Binding-site contacts:
Ligand atom CAF contacts residue PHE83 of chain 3.A at 3.3 Å (hydrophobic).
Ligand atom CAA contacts residue PHE30 of chain 3.A at 4.1 Å (hydrophobic).
Ligand atom CAF contacts residue LEU132 of chain 3.A at 4.4 Å (hydrophobic).
Ligand atom N2 contacts residue VAL28 of chain 3.A at 3.5 Å (h-bond).
Ligand atom CAB contacts residue LEU132 of chain 3.A at 4.3 Å (hydrophobic).
Ligand atom N1 contacts residue PHE83 of chain 3.A at 3.5 Å.
Ligand atom N2 contacts residue PHE30 of chain 3.A at 3.6 Å.
Ligand atom CAB contacts residue PHE83 of chain 3.A at 3.9 Å (hydrophobic).
Ligand atom CAF contacts residue PHE30 of chain 3.A at 3.4 Å (hydrophobic).
Ligand atom OAC contacts residue PHE30 of chain 3.A at 3.1 Å.
Ligand atom CAA contacts residue GLN27 of chain 3.A at 3.4 Å.
Ligand atom CAB contacts residue PHE30 of chain 3.A at 3.4 Å (hydrophobic).
Ligand atom N2 contacts residue THR133 of chain 3.A at 4.4 Å.
Ligand atom CAB contacts residue VAL28 of chain 3.A at 3.6 Å (hydrophobic).
Ligand atom N2 contacts residue PHE83 of chain 3.A at 3.4 Å.
Ligand atom CAF contacts residue GLN27 of chain 3.A at 3.3 Å.
Ligand atom CAB contacts residue PHE300 of chain 3.A at 4.0 Å (hydrophobic).
Ligand atom CAB contacts residue GLN27 of chain 3.A at 4.3 Å.
Ligand atom CAA contacts residue PHE83 of chain 3.A at 3.6 Å (hydrophobic).
Ligand atom N1 contacts residue GLN27 of chain 3.A at 2.6 Å (h-bond).
Ligand atom N1 contacts residue PHE30 of chain 3.A at 3.7 Å.
Ligand atom N2 contacts residue GLN27 of chain 3.A at 3.0 Å (h-bond).
Ligand atom CAA contacts residue LEU80 of chain 3.A at 3.6 Å (hydrophobic).
Ligand atom CAB contacts residue THR133 of chain 3.A at 3.6 Å.
Ligand atom OAC contacts residue LEU132 of chain 3.A at 3.5 Å.
Ligand atom OAC contacts residue PHE83 of chain 3.A at 3.6 Å.

Sequence of chain 3.A:
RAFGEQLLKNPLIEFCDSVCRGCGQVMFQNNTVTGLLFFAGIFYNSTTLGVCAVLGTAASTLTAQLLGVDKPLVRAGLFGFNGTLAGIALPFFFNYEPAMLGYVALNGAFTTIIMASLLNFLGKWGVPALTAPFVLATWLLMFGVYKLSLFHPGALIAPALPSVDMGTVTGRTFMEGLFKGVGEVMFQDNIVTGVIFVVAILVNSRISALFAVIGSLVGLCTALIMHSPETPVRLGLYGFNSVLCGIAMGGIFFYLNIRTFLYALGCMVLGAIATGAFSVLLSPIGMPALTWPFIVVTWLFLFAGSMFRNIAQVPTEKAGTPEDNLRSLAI

The protein below binds the small molecule below.
Small molecule (SMILES): CNC(=O)NC